Binding-site contacts:
Ligand atom C5 contacts residue 2331 of chain 1.I at 1.6 Å.
Ligand atom N2 contacts residue 2331 of chain 1.J at 2.6 Å.
Ligand atom C3 contacts residue 2331 of chain 1.J at 4.3 Å.
Ligand atom N2 contacts residue 2331 of chain 1.I at 2.6 Å.
Ligand atom O2 contacts residue 2331 of chain 1.J at 4.2 Å.
Ligand atom O1 contacts residue 2331 of chain 1.I at 3.8 Å.
Ligand atom C3 contacts residue 2331 of chain 1.I at 3.8 Å.
Ligand atom C4 contacts residue 2331 of chain 1.I at 3.4 Å.
Ligand atom C5 contacts residue 2331 of chain 1.J at 1.6 Å.
Ligand atom O2 contacts residue 2331 of chain 1.I at 3.5 Å (h-bond).
Ligand atom C4 contacts residue 2331 of chain 1.J at 3.7 Å.
Ligand atom C2 contacts residue 2331 of chain 1.I at 4.5 Å.

This small molecule binds to this protein.
Small molecule (SMILES): CCNC1C(=O)C(=O)C1NC